Sequence of chain 1.A:
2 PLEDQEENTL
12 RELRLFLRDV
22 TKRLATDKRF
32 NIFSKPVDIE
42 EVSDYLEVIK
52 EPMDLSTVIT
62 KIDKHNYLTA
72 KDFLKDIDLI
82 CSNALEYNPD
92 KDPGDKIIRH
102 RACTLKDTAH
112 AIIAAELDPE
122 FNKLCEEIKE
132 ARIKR

Binding-site contacts:
Ligand atom O contacts residue TYR88 of chain 1.A at 3.5 Å (h-bond).
Ligand atom N contacts residue TYR88 of chain 1.A at 3.4 Å (h-bond).
Ligand atom C contacts residue TYR88 of chain 1.A at 3.6 Å (hydrophobic).
Ligand atom CA contacts residue PRO90 of chain 1.A at 3.8 Å (hydrophobic).
Ligand atom OH contacts residue ASN89 of chain 1.A at 3.0 Å (h-bond).
Ligand atom C contacts residue ASP45 of chain 1.A at 3.6 Å.
Ligand atom C contacts residue GLU87 of chain 1.A at 3.5 Å.
Ligand atom CH contacts residue VAL38 of chain 1.A at 3.8 Å (hydrophobic).
Ligand atom CA contacts residue GLU87 of chain 1.A at 3.7 Å.
Ligand atom CG contacts residue ILE99 of chain 1.A at 3.8 Å (hydrophobic).
Ligand atom N contacts residue LEU86 of chain 1.A at 2.8 Å (h-bond).
Ligand atom N contacts residue TYR88 of chain 1.A at 3.4 Å (h-bond).
Ligand atom N contacts residue ASP45 of chain 1.A at 2.9 Å (salt-bridge).
Ligand atom N contacts residue GLU87 of chain 1.A at 3.2 Å (salt-bridge).
Ligand atom CD1 contacts residue ASP45 of chain 1.A at 3.6 Å.
Ligand atom CD contacts residue VAL43 of chain 1.A at 3.7 Å (hydrophobic).
Ligand atom CA contacts residue LEU86 of chain 1.A at 3.6 Å (hydrophobic).
Ligand atom CG contacts residue ASP45 of chain 1.A at 3.5 Å.
Ligand atom CA contacts residue ASN89 of chain 1.A at 3.1 Å.
Ligand atom N contacts residue GLU87 of chain 1.A at 2.7 Å (salt-bridge).
Ligand atom C contacts residue TYR88 of chain 1.A at 3.8 Å (hydrophobic).
Ligand atom CA contacts residue ASP45 of chain 1.A at 3.3 Å.
Ligand atom CH3 contacts residue ILE33 of chain 1.A at 3.9 Å (hydrophobic).
Ligand atom CG contacts residue GLU87 of chain 1.A at 3.7 Å.
Ligand atom CB contacts residue ASP45 of chain 1.A at 3.8 Å.
Ligand atom CH3 contacts residue VAL38 of chain 1.A at 3.8 Å (hydrophobic).
Ligand atom NZ contacts residue VAL38 of chain 1.A at 3.8 Å.
Ligand atom C contacts residue LEU86 of chain 1.A at 3.7 Å (hydrophobic).
Ligand atom CA contacts residue TYR88 of chain 1.A at 3.4 Å (hydrophobic).
Ligand atom CB contacts residue GLU87 of chain 1.A at 3.6 Å.
Ligand atom C contacts residue SER44 of chain 1.A at 3.8 Å.
Ligand atom N contacts residue TYR88 of chain 1.A at 2.8 Å (h-bond).
Ligand atom O contacts residue SER44 of chain 1.A at 3.1 Å (h-bond).
Ligand atom CA contacts residue GLU87 of chain 1.A at 3.4 Å.
Ligand atom CH3 contacts residue PHE34 of chain 1.A at 3.8 Å (hydrophobic).
Ligand atom O contacts residue GLU42 of chain 1.A at 3.6 Å.
Ligand atom CG contacts residue ASN89 of chain 1.A at 3.3 Å.
Ligand atom C contacts residue GLU42 of chain 1.A at 3.8 Å.
Ligand atom CB contacts residue GLU42 of chain 1.A at 3.4 Å.
Ligand atom O contacts residue PRO90 of chain 1.A at 3.6 Å.

This small molecule binds to this protein.
Small molecule (SMILES): CC(=O)NCCCC[C@H](NC(=O)CNC(=O)[C@H](CC(C)C)NC(=O)CNC(=O)[C@H](CCCCN)NC(=O)CNC(=O)CN)C(=O)NCC(=O)NCC(=O)N[C@@H](C)C(=O)N[C@@H](CCCCN)C(=O)N[C@H](C=O)CCCN=C(N)N